Binding-site contacts:
Ligand atom C7 contacts residue ASN343 of chain 1.C at 3.4 Å.
Ligand atom C3 contacts residue SER371 of chain 1.C at 3.5 Å.
Ligand atom N2 contacts residue ASN343 of chain 1.C at 2.9 Å (h-bond).
Ligand atom C2 contacts residue ASN343 of chain 1.C at 2.5 Å.
Ligand atom C7 contacts residue GLY339 of chain 1.C at 4.0 Å.
Ligand atom C7 contacts residue SER371 of chain 1.C at 4.5 Å.
Ligand atom C8 contacts residue LEU368 of chain 1.C at 3.7 Å (hydrophobic).
Ligand atom C8 contacts residue PHE338 of chain 1.C at 3.7 Å (hydrophobic).
Ligand atom C1 contacts residue ASN343 of chain 1.C at 1.5 Å.
Ligand atom O3 contacts residue SER371 of chain 1.C at 3.1 Å (h-bond).
Ligand atom C5 contacts residue ASN343 of chain 1.C at 3.8 Å.
Ligand atom O4 contacts residue SER371 of chain 1.C at 4.4 Å.
Ligand atom C8 contacts residue GLY339 of chain 1.C at 3.9 Å.
Ligand atom C2 contacts residue SER371 of chain 1.C at 4.2 Å.
Ligand atom C8 contacts residue ASN343 of chain 1.C at 3.9 Å.
Ligand atom N2 contacts residue SER371 of chain 1.C at 3.7 Å.
Ligand atom O7 contacts residue GLY339 of chain 1.C at 3.4 Å.
Ligand atom C4 contacts residue ASN343 of chain 1.C at 4.3 Å.
Ligand atom O7 contacts residue ASN343 of chain 1.C at 3.6 Å (h-bond).
Ligand atom C3 contacts residue ASN343 of chain 1.C at 3.9 Å.
Ligand atom O5 contacts residue ASN343 of chain 1.C at 2.5 Å (h-bond).
Ligand atom C8 contacts residue PHE342 of chain 1.C at 4.3 Å (hydrophobic).

Sequence of chain 1.C:
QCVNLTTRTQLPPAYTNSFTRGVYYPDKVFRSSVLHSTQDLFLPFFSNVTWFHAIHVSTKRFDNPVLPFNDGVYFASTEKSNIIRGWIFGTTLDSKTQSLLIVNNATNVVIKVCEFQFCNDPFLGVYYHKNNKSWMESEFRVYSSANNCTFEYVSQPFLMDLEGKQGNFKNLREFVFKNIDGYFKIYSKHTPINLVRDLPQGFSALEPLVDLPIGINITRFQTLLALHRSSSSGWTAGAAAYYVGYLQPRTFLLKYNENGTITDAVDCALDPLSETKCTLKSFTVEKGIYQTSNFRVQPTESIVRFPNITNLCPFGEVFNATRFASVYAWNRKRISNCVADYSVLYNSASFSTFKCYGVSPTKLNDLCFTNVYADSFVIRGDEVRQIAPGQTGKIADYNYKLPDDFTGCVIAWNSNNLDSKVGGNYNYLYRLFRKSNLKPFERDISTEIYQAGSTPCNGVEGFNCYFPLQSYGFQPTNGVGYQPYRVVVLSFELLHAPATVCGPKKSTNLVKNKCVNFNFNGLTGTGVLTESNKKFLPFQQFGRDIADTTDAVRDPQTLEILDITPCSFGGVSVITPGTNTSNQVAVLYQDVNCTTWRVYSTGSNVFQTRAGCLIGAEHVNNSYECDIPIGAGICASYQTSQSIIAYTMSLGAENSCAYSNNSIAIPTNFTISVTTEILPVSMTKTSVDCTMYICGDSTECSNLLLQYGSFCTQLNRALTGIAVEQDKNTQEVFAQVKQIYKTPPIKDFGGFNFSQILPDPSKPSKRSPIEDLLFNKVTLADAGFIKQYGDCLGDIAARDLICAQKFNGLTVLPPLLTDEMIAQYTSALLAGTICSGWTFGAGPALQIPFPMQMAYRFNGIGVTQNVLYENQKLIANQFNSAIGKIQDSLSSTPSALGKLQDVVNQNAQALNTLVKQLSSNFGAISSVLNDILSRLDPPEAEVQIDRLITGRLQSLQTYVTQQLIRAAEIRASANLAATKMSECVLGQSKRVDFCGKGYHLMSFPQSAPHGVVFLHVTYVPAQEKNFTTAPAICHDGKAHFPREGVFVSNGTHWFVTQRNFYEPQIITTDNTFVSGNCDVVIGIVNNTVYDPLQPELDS

The small molecule below binds the protein below.
Small molecule (SMILES): CC(=O)N[C@@H]1[C@@H](O)[C@H](O)[C@@H](CO)O[C@H]1O